This small molecule binds to this protein.
Small molecule (SMILES): CC(=O)N[C@@H]1[C@@H](O)[C@H](O)[C@@H](CO)O[C@H]1O

Sequence of chain 1.C:
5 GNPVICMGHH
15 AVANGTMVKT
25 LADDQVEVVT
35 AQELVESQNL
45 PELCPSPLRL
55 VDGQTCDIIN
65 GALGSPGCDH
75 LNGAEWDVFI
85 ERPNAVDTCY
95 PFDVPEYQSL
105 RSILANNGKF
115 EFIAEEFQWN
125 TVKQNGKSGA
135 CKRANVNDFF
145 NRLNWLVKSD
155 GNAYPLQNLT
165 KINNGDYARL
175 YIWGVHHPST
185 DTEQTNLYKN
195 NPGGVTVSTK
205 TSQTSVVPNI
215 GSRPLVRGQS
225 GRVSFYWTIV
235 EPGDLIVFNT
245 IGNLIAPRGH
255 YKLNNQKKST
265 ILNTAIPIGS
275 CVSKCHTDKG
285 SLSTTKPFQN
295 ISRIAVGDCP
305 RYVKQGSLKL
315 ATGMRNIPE

Binding-site contacts:
Ligand atom C4 contacts residue ASN294 of chain 1.C at 4.2 Å.
Ligand atom C5 contacts residue GLY310 of chain 1.C at 4.3 Å.
Ligand atom O7 contacts residue ASN294 of chain 1.C at 3.6 Å.
Ligand atom C2 contacts residue ASN294 of chain 1.C at 2.4 Å.
Ligand atom C1 contacts residue GLY310 of chain 1.C at 4.0 Å.
Ligand atom O6 contacts residue SER311 of chain 1.C at 4.4 Å.
Ligand atom C6 contacts residue GLY310 of chain 1.C at 3.7 Å.
Ligand atom C6 contacts residue SER41 of chain 1.C at 4.2 Å.
Ligand atom C3 contacts residue ASN294 of chain 1.C at 3.8 Å.
Ligand atom O5 contacts residue SER41 of chain 1.C at 3.7 Å.
Ligand atom O6 contacts residue GLY310 of chain 1.C at 2.5 Å (h-bond).
Ligand atom O5 contacts residue GLY310 of chain 1.C at 3.3 Å.
Ligand atom C1 contacts residue ASN294 of chain 1.C at 1.4 Å.
Ligand atom C5 contacts residue SER41 of chain 1.C at 3.8 Å.
Ligand atom C5 contacts residue ASN294 of chain 1.C at 3.7 Å.
Ligand atom O5 contacts residue ASN294 of chain 1.C at 2.4 Å (h-bond).
Ligand atom C7 contacts residue ASN294 of chain 1.C at 3.6 Å.
Ligand atom C8 contacts residue ASN294 of chain 1.C at 3.9 Å.
Ligand atom C1 contacts residue SER41 of chain 1.C at 3.9 Å.
Ligand atom O6 contacts residue SER41 of chain 1.C at 3.6 Å (h-bond).
Ligand atom N2 contacts residue ASN294 of chain 1.C at 2.9 Å (h-bond).